Binding-site contacts:
Ligand atom O5 contacts residue ASN616 of chain 1.A at 2.4 Å (h-bond).
Ligand atom C3 contacts residue ASN616 of chain 1.A at 3.8 Å.
Ligand atom C6 contacts residue THR618 of chain 1.A at 4.5 Å.
Ligand atom C4 contacts residue ASN616 of chain 1.A at 4.2 Å.
Ligand atom N2 contacts residue ASN616 of chain 1.A at 2.9 Å (h-bond).
Ligand atom O7 contacts residue ASN616 of chain 1.A at 4.4 Å.
Ligand atom C5 contacts residue THR618 of chain 1.A at 4.0 Å.
Ligand atom C5 contacts residue ASN616 of chain 1.A at 3.7 Å.
Ligand atom C7 contacts residue ASN616 of chain 1.A at 3.9 Å.
Ligand atom C1 contacts residue ASN616 of chain 1.A at 1.4 Å.
Ligand atom C2 contacts residue ASN616 of chain 1.A at 2.4 Å.
Ligand atom O5 contacts residue THR618 of chain 1.A at 3.5 Å.
Ligand atom C1 contacts residue THR618 of chain 1.A at 3.6 Å.

The protein below binds the small molecule below.
Small molecule (SMILES): CC(=O)N[C@@H]1[C@@H](O)[C@H](O)[C@@H](CO)O[C@H]1O

Sequence of chain 1.A:
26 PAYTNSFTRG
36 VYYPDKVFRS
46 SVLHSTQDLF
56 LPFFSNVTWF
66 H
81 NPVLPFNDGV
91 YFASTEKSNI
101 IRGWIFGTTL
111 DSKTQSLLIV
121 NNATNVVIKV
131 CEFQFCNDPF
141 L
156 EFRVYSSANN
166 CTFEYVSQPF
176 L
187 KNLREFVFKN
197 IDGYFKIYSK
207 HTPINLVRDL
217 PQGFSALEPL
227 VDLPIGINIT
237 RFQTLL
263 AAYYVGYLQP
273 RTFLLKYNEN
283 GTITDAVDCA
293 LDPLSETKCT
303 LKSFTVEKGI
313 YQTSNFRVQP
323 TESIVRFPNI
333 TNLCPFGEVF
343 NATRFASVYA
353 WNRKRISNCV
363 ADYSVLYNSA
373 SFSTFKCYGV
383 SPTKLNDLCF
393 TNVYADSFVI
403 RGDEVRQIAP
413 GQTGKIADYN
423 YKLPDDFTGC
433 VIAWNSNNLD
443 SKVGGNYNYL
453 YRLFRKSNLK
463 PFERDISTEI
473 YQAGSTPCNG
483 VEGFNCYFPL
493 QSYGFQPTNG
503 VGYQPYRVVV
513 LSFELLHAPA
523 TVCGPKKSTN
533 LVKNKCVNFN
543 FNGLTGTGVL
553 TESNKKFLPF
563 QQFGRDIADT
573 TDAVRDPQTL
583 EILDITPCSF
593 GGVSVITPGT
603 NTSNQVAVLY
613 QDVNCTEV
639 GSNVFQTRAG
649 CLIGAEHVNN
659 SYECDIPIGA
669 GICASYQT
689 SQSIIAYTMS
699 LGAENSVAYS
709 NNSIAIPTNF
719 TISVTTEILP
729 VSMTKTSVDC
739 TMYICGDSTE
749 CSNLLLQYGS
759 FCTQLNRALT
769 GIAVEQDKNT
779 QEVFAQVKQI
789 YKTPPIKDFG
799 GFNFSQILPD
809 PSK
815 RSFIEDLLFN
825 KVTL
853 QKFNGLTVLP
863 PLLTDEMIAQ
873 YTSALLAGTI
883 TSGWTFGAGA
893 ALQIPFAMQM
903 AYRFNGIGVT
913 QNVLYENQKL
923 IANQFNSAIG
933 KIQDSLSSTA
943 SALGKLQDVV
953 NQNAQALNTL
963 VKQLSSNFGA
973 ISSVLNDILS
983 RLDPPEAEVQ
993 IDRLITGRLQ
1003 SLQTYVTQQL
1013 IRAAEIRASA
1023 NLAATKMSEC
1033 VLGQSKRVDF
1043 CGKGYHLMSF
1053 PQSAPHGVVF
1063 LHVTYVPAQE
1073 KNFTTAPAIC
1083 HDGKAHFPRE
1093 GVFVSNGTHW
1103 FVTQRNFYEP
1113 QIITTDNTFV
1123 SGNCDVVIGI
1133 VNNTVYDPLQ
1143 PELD